Sequence of chain 1.B:
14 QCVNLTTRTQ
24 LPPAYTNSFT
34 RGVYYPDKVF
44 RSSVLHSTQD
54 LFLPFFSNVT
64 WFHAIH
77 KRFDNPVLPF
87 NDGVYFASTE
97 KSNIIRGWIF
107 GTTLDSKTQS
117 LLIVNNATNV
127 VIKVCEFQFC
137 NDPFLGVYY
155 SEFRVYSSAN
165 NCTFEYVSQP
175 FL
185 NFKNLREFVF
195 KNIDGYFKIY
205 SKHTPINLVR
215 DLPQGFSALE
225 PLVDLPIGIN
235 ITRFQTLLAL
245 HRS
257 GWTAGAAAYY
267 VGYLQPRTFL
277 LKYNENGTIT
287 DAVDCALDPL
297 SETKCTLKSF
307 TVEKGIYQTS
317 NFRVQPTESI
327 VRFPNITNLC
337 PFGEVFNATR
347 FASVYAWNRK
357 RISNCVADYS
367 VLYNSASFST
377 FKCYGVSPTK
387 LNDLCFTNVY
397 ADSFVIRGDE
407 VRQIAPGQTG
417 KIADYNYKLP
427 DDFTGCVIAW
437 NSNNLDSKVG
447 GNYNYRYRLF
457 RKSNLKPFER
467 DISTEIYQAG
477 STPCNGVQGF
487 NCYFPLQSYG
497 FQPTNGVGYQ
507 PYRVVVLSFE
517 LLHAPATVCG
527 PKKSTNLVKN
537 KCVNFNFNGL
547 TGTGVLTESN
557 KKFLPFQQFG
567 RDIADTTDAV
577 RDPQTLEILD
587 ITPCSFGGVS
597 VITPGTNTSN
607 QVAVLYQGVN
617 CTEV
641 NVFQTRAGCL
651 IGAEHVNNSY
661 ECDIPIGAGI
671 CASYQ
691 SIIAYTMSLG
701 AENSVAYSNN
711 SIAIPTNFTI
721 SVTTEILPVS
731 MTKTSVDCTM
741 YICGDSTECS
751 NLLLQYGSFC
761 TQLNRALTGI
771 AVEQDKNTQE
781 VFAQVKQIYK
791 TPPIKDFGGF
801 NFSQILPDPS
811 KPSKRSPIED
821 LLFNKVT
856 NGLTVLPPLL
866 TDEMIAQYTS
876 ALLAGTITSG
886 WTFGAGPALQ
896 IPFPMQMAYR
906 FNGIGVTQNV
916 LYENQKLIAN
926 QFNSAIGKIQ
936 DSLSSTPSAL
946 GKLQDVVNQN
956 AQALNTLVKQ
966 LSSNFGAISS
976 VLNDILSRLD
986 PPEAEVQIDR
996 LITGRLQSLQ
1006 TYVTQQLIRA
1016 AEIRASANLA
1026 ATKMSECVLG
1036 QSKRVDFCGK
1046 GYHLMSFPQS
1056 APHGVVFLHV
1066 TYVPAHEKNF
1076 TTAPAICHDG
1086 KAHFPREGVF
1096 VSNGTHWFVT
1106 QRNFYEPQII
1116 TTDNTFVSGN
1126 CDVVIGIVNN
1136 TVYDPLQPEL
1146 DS

A protein and the small-molecule ligand that binds it are described below.
Small molecule (SMILES): CC(=O)N[C@H]1[C@H](O[C@H]2[C@H](O)[C@@H](NC(C)=O)CO[C@@H]2CO)O[C@H](CO)[C@@H](O)[C@@H]1O

Binding-site contacts:
Ligand atom C8 contacts residue CYS15 of chain 1.B at 3.4 Å (hydrophobic).
Ligand atom N2 contacts residue ASN17 of chain 1.B at 3.1 Å (h-bond).
Ligand atom O5 contacts residue ASN17 of chain 1.B at 2.4 Å (h-bond).
Ligand atom C3 contacts residue ASN137 of chain 1.B at 4.4 Å.
Ligand atom C2 contacts residue ASN17 of chain 1.B at 2.6 Å.
Ligand atom C5 contacts residue ASN137 of chain 1.B at 3.6 Å.
Ligand atom O7 contacts residue ASN17 of chain 1.B at 3.4 Å (h-bond).
Ligand atom C7 contacts residue ASN17 of chain 1.B at 3.3 Å.
Ligand atom C1 contacts residue ASN17 of chain 1.B at 1.5 Å.
Ligand atom C6 contacts residue ASN137 of chain 1.B at 3.9 Å.
Ligand atom C5 contacts residue ASN17 of chain 1.B at 3.7 Å.
Ligand atom O5 contacts residue ASN137 of chain 1.B at 3.8 Å.
Ligand atom C8 contacts residue ASN137 of chain 1.B at 4.3 Å.
Ligand atom C3 contacts residue ASN17 of chain 1.B at 3.9 Å.
Ligand atom C4 contacts residue ASN17 of chain 1.B at 4.3 Å.
Ligand atom C1 contacts residue ASN137 of chain 1.B at 4.2 Å.
Ligand atom C8 contacts residue ASN17 of chain 1.B at 4.2 Å.